Binding-site contacts:
Ligand atom C8 contacts residue ILE113 of chain 1.A at 3.4 Å (hydrophobic).
Ligand atom C1 contacts residue TYR219 of chain 1.A at 3.5 Å (hydrophobic).
Ligand atom C2 contacts residue ASN167 of chain 1.A at 2.5 Å.
Ligand atom O5 contacts residue SER169 of chain 1.A at 3.0 Å (h-bond).
Ligand atom C1 contacts residue SER169 of chain 1.A at 3.5 Å.
Ligand atom O5 contacts residue ASN167 of chain 1.A at 2.3 Å (h-bond).
Ligand atom N2 contacts residue ASN167 of chain 1.A at 2.9 Å (h-bond).
Ligand atom C7 contacts residue ASN167 of chain 1.A at 3.8 Å.
Ligand atom C7 contacts residue TYR219 of chain 1.A at 3.6 Å (hydrophobic).
Ligand atom C4 contacts residue ASN167 of chain 1.A at 4.2 Å.
Ligand atom C3 contacts residue TYR219 of chain 1.A at 3.7 Å (hydrophobic).
Ligand atom O3 contacts residue TYR219 of chain 1.A at 4.4 Å.
Ligand atom N2 contacts residue TYR219 of chain 1.A at 2.6 Å (h-bond).
Ligand atom O7 contacts residue LYS116 of chain 1.A at 3.4 Å (salt-bridge).
Ligand atom C8 contacts residue ASN114 of chain 1.A at 4.5 Å.
Ligand atom C5 contacts residue ASN167 of chain 1.A at 3.7 Å.
Ligand atom C5 contacts residue SER169 of chain 1.A at 3.2 Å.
Ligand atom O6 contacts residue ASN167 of chain 1.A at 4.4 Å.
Ligand atom C6 contacts residue ASN167 of chain 1.A at 4.1 Å.
Ligand atom C1 contacts residue ASN167 of chain 1.A at 1.4 Å.
Ligand atom C8 contacts residue TYR219 of chain 1.A at 3.6 Å (hydrophobic).
Ligand atom O7 contacts residue ASN167 of chain 1.A at 4.2 Å.
Ligand atom C6 contacts residue SER169 of chain 1.A at 3.5 Å.
Ligand atom C7 contacts residue GLN165 of chain 1.A at 4.4 Å.
Ligand atom C3 contacts residue ASN167 of chain 1.A at 3.8 Å.
Ligand atom C2 contacts residue TYR219 of chain 1.A at 3.4 Å (hydrophobic).
Ligand atom C8 contacts residue SER111 of chain 1.A at 3.5 Å.
Ligand atom C8 contacts residue GLN165 of chain 1.A at 3.8 Å.

Sequence of chain 1.A:
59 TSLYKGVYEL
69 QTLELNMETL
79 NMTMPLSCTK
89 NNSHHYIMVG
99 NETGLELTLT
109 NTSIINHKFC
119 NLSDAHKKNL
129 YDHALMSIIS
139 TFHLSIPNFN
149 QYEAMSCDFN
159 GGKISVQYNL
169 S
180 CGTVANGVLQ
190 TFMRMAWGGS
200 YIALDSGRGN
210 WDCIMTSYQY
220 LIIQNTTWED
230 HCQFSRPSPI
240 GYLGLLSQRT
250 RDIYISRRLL

The small molecule below binds the protein below.
Small molecule (SMILES): CC(=O)N[C@H]1[C@H](O[C@H]2[C@H](O)[C@@H](NC(C)=O)CO[C@@H]2CO)O[C@H](CO)[C@@H](O[C@@H]2O[C@H](CO)[C@@H](O)[C@H](O)[C@@H]2O)[C@@H]1O